Binding-site contacts:
Ligand atom C2 contacts residue SER785 of chain 1.I at 3.8 Å.
Ligand atom C5 contacts residue GLN786 of chain 1.I at 3.8 Å.
Ligand atom O5 contacts residue GLN786 of chain 1.I at 4.5 Å.
Ligand atom C5 contacts residue SER785 of chain 1.I at 4.1 Å.
Ligand atom C1 contacts residue ASN783 of chain 1.I at 1.4 Å.
Ligand atom O7 contacts residue GLY781 of chain 1.I at 4.4 Å.
Ligand atom O6 contacts residue GLN786 of chain 1.I at 4.0 Å.
Ligand atom C8 contacts residue LYS777 of chain 1.I at 3.9 Å.
Ligand atom O7 contacts residue ASN783 of chain 1.I at 3.1 Å (h-bond).
Ligand atom C8 contacts residue ASN783 of chain 1.I at 3.5 Å.
Ligand atom C4 contacts residue ASN783 of chain 1.I at 4.2 Å.
Ligand atom O7 contacts residue PHE782 of chain 1.I at 4.4 Å.
Ligand atom C6 contacts residue GLN786 of chain 1.I at 4.2 Å.
Ligand atom N2 contacts residue ASN783 of chain 1.I at 2.9 Å (h-bond).
Ligand atom O5 contacts residue ASN783 of chain 1.I at 2.4 Å (h-bond).
Ligand atom C1 contacts residue SER785 of chain 1.I at 3.2 Å.
Ligand atom N2 contacts residue SER785 of chain 1.I at 3.8 Å.
Ligand atom C2 contacts residue ASN783 of chain 1.I at 2.5 Å.
Ligand atom C5 contacts residue ASN783 of chain 1.I at 3.7 Å.
Ligand atom C7 contacts residue ASN783 of chain 1.I at 3.3 Å.
Ligand atom C3 contacts residue SER785 of chain 1.I at 3.9 Å.
Ligand atom O5 contacts residue SER785 of chain 1.I at 4.0 Å.
Ligand atom C3 contacts residue ASN783 of chain 1.I at 3.8 Å.

This small molecule binds to this protein.
Small molecule (SMILES): CC(=O)N[C@@H]1[C@@H](O)[C@H](O)[C@@H](CO)O[C@H]1O

Sequence of chain 1.I:
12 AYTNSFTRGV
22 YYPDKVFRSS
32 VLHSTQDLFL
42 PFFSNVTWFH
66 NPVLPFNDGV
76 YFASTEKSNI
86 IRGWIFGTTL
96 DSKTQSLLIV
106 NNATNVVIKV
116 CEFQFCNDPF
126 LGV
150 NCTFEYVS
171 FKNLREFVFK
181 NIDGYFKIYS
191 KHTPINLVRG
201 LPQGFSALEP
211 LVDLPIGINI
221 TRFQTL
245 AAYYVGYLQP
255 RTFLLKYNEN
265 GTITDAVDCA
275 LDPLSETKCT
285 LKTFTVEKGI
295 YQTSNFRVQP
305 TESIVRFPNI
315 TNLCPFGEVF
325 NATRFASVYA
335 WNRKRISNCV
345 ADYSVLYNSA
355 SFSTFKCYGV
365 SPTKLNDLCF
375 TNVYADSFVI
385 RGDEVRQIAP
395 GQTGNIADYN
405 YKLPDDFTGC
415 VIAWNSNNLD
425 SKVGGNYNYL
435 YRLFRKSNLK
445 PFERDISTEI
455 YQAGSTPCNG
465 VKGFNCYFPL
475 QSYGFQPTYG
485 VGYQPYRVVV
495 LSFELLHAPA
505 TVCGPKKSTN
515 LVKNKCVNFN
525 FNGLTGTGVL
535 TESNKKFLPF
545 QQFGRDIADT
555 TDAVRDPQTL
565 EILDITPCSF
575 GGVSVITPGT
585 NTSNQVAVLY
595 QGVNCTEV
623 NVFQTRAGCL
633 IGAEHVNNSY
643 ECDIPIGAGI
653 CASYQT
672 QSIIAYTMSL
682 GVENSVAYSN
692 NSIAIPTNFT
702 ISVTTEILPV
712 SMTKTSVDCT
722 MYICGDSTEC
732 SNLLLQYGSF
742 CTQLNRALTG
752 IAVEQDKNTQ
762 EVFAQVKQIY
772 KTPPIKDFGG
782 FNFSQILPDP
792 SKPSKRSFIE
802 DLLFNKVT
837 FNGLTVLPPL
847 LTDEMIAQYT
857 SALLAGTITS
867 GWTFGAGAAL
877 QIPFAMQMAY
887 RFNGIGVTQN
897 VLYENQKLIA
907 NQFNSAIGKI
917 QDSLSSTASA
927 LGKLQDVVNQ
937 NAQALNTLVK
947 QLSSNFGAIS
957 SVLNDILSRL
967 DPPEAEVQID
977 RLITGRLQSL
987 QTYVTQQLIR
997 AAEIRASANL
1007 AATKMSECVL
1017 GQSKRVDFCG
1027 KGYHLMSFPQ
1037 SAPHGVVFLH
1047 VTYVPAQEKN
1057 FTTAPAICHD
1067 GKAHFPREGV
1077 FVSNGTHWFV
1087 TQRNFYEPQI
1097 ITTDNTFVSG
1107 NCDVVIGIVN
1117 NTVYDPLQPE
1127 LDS